Binding-site contacts:
Ligand atom C7 contacts residue TRP163 of chain 1.A at 3.9 Å (hydrophobic).
Ligand atom C20 contacts residue HIS182 of chain 1.A at 3.8 Å.
Ligand atom C3 contacts residue SER152 of chain 1.A at 3.9 Å.
Ligand atom C10 contacts residue SER152 of chain 1.A at 3.5 Å.
Ligand atom C8 contacts residue LEU110 of chain 1.A at 3.8 Å (hydrophobic).
Ligand atom C14 contacts residue VAL177 of chain 1.A at 3.8 Å (hydrophobic).
Ligand atom C6 contacts residue TYR28 of chain 1.A at 3.9 Å (hydrophobic).
Ligand atom C16 contacts residue TRP163 of chain 1.A at 3.4 Å (hydrophobic).
Ligand atom C5 contacts residue CYS165 of chain 1.A at 3.4 Å (hydrophobic).
Ligand atom C26 contacts residue HIS182 of chain 1.A at 3.5 Å.
Ligand atom O24 contacts residue VAL177 of chain 1.A at 3.8 Å.
Ligand atom C23 contacts residue HIS272 of chain 1.A at 3.8 Å.
Ligand atom N25 contacts residue VAL111 of chain 1.A at 3.5 Å.
Ligand atom C6 contacts residue TYR24 of chain 1.A at 3.4 Å (hydrophobic).
Ligand atom C4 contacts residue SER152 of chain 1.A at 3.8 Å.
Ligand atom O31 contacts residue HIS272 of chain 1.A at 2.7 Å (h-bond).
Ligand atom O9 contacts residue TYR24 of chain 1.A at 2.7 Å (h-bond).
Ligand atom C23 contacts residue VAL111 of chain 1.A at 3.6 Å (hydrophobic).
Ligand atom C28 contacts residue ALA180 of chain 1.A at 3.9 Å (hydrophobic).
Ligand atom O9 contacts residue SER152 of chain 1.A at 3.4 Å.
Ligand atom C22 contacts residue HIS182 of chain 1.A at 3.4 Å.
Ligand atom C7 contacts residue SER152 of chain 1.A at 3.7 Å.
Ligand atom C1 contacts residue TYR24 of chain 1.A at 3.8 Å (hydrophobic).
Ligand atom C30 contacts residue VAL111 of chain 1.A at 3.6 Å (hydrophobic).
Ligand atom C15 contacts residue LEU107 of chain 1.A at 3.9 Å (hydrophobic).
Ligand atom C6 contacts residue CYS165 of chain 1.A at 3.9 Å (hydrophobic).
Ligand atom C28 contacts residue LEU104 of chain 1.A at 3.7 Å (hydrophobic).
Ligand atom C11 contacts residue TRP163 of chain 1.A at 3.9 Å (hydrophobic).
Ligand atom C6 contacts residue SER155 of chain 1.A at 3.6 Å.
Ligand atom C21 contacts residue VAL111 of chain 1.A at 3.5 Å (hydrophobic).
Ligand atom C22 contacts residue HIS272 of chain 1.A at 3.9 Å.
Ligand atom C28 contacts residue HIS182 of chain 1.A at 3.6 Å.
Ligand atom O9 contacts residue SER155 of chain 1.A at 2.8 Å (h-bond).
Ligand atom O24 contacts residue HIS182 of chain 1.A at 3.0 Å (h-bond).
Ligand atom C5 contacts residue SER155 of chain 1.A at 3.5 Å.
Ligand atom C23 contacts residue HIS182 of chain 1.A at 3.7 Å.
Ligand atom C22 contacts residue LEU186 of chain 1.A at 3.9 Å (hydrophobic).
Ligand atom N25 contacts residue HIS182 of chain 1.A at 3.5 Å (h-bond).
Ligand atom C8 contacts residue ILE148 of chain 1.A at 3.7 Å (hydrophobic).
Ligand atom C8 contacts residue SER114 of chain 1.A at 3.8 Å.

This protein binds this small molecule.
Small molecule (SMILES): C=C1CC[C@H](O)C/C1=C/C=C1\CCC[C@@]2(C)[C@H]1CC[C@@H]2[C@@](C)(O)CC(=O)NC(C)C

Sequence of chain 1.A:
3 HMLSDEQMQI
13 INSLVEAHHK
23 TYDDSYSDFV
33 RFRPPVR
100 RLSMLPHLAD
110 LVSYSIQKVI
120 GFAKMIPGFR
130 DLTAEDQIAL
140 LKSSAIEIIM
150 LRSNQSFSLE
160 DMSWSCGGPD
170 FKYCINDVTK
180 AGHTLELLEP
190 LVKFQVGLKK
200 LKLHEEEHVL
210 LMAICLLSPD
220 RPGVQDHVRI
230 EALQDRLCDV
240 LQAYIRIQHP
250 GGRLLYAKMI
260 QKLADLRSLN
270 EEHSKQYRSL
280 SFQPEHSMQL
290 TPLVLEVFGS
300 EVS